Sequence of chain 1.E:
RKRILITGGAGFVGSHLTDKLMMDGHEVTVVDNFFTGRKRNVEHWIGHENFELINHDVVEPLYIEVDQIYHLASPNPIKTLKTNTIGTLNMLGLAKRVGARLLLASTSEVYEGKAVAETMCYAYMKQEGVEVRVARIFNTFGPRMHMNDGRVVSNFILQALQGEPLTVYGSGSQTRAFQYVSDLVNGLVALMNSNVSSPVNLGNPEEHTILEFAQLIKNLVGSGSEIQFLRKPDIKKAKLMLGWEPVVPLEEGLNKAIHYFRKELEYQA

Sequence of chain 1.F:
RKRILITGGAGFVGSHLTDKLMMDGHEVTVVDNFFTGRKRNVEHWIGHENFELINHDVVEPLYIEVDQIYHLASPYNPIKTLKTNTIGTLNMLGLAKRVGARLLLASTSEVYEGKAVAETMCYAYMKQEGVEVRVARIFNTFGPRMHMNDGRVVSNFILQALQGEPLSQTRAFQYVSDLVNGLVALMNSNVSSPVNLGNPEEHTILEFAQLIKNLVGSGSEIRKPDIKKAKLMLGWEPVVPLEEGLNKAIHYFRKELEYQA

Binding-site contacts:
Ligand atom O4D contacts residue GLY104 of chain 1.F at 3.9 Å.
Ligand atom O4 contacts residue ARG108 of chain 1.F at 2.8 Å (salt-bridge).
Ligand atom O3' contacts residue GLU165 of chain 1.F at 3.3 Å (salt-bridge).
Ligand atom O2 contacts residue ASN101 of chain 1.F at 3.4 Å.
Ligand atom C2 contacts residue ASN101 of chain 1.F at 3.7 Å.
Ligand atom C4 contacts residue ARG108 of chain 1.F at 3.9 Å.
Ligand atom O3' contacts residue GLN164 of chain 1.F at 3.5 Å (h-bond).
Ligand atom C5D contacts residue TYR161 of chain 1.F at 3.9 Å (hydrophobic).
Ligand atom O5' contacts residue LYS93 of chain 1.E at 3.0 Å (salt-bridge).
Ligand atom PA contacts residue TYR161 of chain 1.F at 3.7 Å.
Ligand atom O4D contacts residue ASN101 of chain 1.F at 3.2 Å (h-bond).
Ligand atom O2D contacts residue PRO64 of chain 1.F at 3.3 Å.
Ligand atom N3 contacts residue LEU65 of chain 1.F at 2.9 Å (h-bond).
Ligand atom O3' contacts residue ILE89 of chain 1.E at 3.8 Å.
Ligand atom O2A contacts residue TYR161 of chain 1.F at 2.4 Å (h-bond).
Ligand atom O2 contacts residue LEU65 of chain 1.F at 3.2 Å (h-bond).
Ligand atom C4 contacts residue LEU65 of chain 1.F at 3.7 Å (hydrophobic).
Ligand atom C4D contacts residue ASN101 of chain 1.F at 3.4 Å.
Ligand atom C1D contacts residue ASN101 of chain 1.F at 3.3 Å.
Ligand atom C4 contacts residue LEU105 of chain 1.F at 3.4 Å (hydrophobic).
Ligand atom O'P contacts residue LYS90 of chain 1.E at 3.3 Å.
Ligand atom PA contacts residue GLY104 of chain 1.F at 3.7 Å.
Ligand atom O1A contacts residue LYS107 of chain 1.F at 3.5 Å (salt-bridge).
Ligand atom O3D contacts residue ASN101 of chain 1.F at 3.9 Å.
Ligand atom O4 contacts residue TYR66 of chain 1.F at 3.4 Å.
Ligand atom O4 contacts residue LEU65 of chain 1.F at 3.6 Å.
Ligand atom C5D contacts residue GLY104 of chain 1.F at 3.6 Å.
Ligand atom C5 contacts residue LEU105 of chain 1.F at 3.9 Å (hydrophobic).
Ligand atom C4 contacts residue TYR66 of chain 1.F at 3.5 Å (hydrophobic).
Ligand atom O2' contacts residue LYS107 of chain 1.F at 3.6 Å (salt-bridge).
Ligand atom C1' contacts residue LYS93 of chain 1.E at 3.8 Å.
Ligand atom C2 contacts residue LEU65 of chain 1.F at 3.7 Å (hydrophobic).
Ligand atom O4 contacts residue LEU105 of chain 1.F at 3.3 Å.
Ligand atom O3A contacts residue TYR161 of chain 1.F at 3.8 Å.
Ligand atom N3 contacts residue LEU105 of chain 1.F at 3.4 Å.
Ligand atom O5D contacts residue GLY104 of chain 1.F at 3.7 Å.
Ligand atom O2' contacts residue TYR161 of chain 1.F at 3.5 Å (h-bond).
Ligand atom O2A contacts residue GLY104 of chain 1.F at 3.1 Å.
Ligand atom C5 contacts residue TYR66 of chain 1.F at 3.6 Å (hydrophobic).
Ligand atom O2 contacts residue PRO64 of chain 1.F at 3.4 Å.

A protein and the small-molecule ligand that binds it are described below.
Small molecule (SMILES): O=C(O)[C@H]1O[C@H](O[P](=O)(O)O[P](=O)(O)OC[C@H]2O[C@@H](n3ccc(=O)[nH]c3=O)[C@H](O)[C@@H]2O)[C@H](O)[C@@H](O)[C@@H]1O